Sequence of chain 2.A:
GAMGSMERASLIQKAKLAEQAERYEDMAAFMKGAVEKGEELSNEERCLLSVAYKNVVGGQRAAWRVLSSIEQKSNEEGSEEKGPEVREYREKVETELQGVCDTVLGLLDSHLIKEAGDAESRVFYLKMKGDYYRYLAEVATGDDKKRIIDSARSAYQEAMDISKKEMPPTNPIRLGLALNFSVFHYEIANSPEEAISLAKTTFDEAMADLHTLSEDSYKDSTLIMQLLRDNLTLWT

Binding-site contacts:
Ligand atom C01 contacts residue GEH1 of chain 2.F at 4.1 Å.
Ligand atom C05 contacts residue CYS47 of chain 2.A at 4.3 Å (hydrophobic).
Ligand atom C12 contacts residue GEH1 of chain 2.F at 4.3 Å.
Ligand atom C06 contacts residue GEH1 of chain 2.F at 4.4 Å.
Ligand atom C12 contacts residue CYS47 of chain 2.A at 4.1 Å (hydrophobic).
Ligand atom C10 contacts residue GEH1 of chain 2.F at 3.4 Å.
Ligand atom C01 contacts residue ASP220 of chain 2.A at 4.4 Å.
Ligand atom S11 contacts residue CYS47 of chain 2.A at 4.5 Å.
Ligand atom C13 contacts residue GLU44 of chain 2.A at 4.1 Å.
Ligand atom C07 contacts residue CYS47 of chain 2.A at 4.4 Å (hydrophobic).
Ligand atom C02 contacts residue GEH1 of chain 2.F at 3.8 Å.
Ligand atom C14 contacts residue LEU48 of chain 2.A at 4.4 Å (hydrophobic).
Ligand atom N15 contacts residue GLU19 of chain 2.A at 3.0 Å (salt-bridge).
Ligand atom N15 contacts residue VAL51 of chain 2.A at 4.1 Å.
Ligand atom C09 contacts residue CYS47 of chain 2.A at 3.9 Å (hydrophobic).
Ligand atom S11 contacts residue GEH1 of chain 2.F at 3.2 Å.
Ligand atom O04 contacts residue GEH1 of chain 2.F at 2.8 Å (h-bond).
Ligand atom C05 contacts residue GEH1 of chain 2.F at 3.4 Å.
Ligand atom C03 contacts residue GEH1 of chain 2.F at 3.3 Å.
Ligand atom C08 contacts residue CYS47 of chain 2.A at 4.1 Å (hydrophobic).
Ligand atom N16 contacts residue GLU19 of chain 2.A at 2.9 Å (salt-bridge).
Ligand atom C09 contacts residue GEH1 of chain 2.F at 4.4 Å.
Ligand atom C14 contacts residue GLU19 of chain 2.A at 3.7 Å.
Ligand atom CL contacts residue GLU44 of chain 2.A at 3.7 Å.
Ligand atom N16 contacts residue LEU48 of chain 2.A at 3.4 Å.
Ligand atom C13 contacts residue CYS47 of chain 2.A at 3.9 Å (hydrophobic).
Ligand atom C10 contacts residue CYS47 of chain 2.A at 4.0 Å (hydrophobic).

The small molecule below binds the protein below.
Small molecule (SMILES): [H]/N=C(\N)c1cc2c(Cl)ccc(OC(C)C)c2s1